The small molecule below binds the protein below.
Small molecule (SMILES): CC[C@H](C)[C@H](NC(=O)CNC(=O)[C@H](CC(=O)O)NC(=O)CNC(=O)[C@H](Cc1ccc(O)cc1)NC(=O)[C@H](CCC(=O)O)NC(=O)[C@H](Cc1ccccc1)NC(=O)[C@@H](N)[C@@H](C)O)C(=O)O

Binding-site contacts:
Ligand atom CB contacts residue HIS230 of chain 2.A at 3.5 Å.
Ligand atom O contacts residue GLY77 of chain 2.A at 3.5 Å.
Ligand atom O contacts residue ASN78 of chain 2.A at 3.4 Å (h-bond).
Ligand atom CG1 contacts residue GLY234 of chain 2.A at 3.6 Å.
Ligand atom C contacts residue SER76 of chain 2.A at 3.7 Å.
Ligand atom OXT contacts residue THR75 of chain 2.A at 2.7 Å (h-bond).
Ligand atom OG1 contacts residue PRO229 of chain 2.A at 3.7 Å.
Ligand atom N contacts residue SER76 of chain 2.A at 2.8 Å (h-bond).
Ligand atom N contacts residue ALA237 of chain 2.A at 2.9 Å (h-bond).
Ligand atom CA contacts residue SER76 of chain 2.A at 3.6 Å.
Ligand atom OXT contacts residue GLY77 of chain 2.A at 3.5 Å (h-bond).
Ligand atom CG contacts residue PRO229 of chain 2.A at 3.6 Å (hydrophobic).
Ligand atom OE1 contacts residue PRO229 of chain 2.A at 3.6 Å.
Ligand atom CA contacts residue SER76 of chain 2.A at 3.6 Å.
Ligand atom O contacts residue THR75 of chain 2.A at 3.6 Å.
Ligand atom C contacts residue THR75 of chain 2.A at 3.5 Å.
Ligand atom N contacts residue GLY77 of chain 2.A at 3.7 Å.
Ligand atom CE2 contacts residue GLN233 of chain 2.A at 3.5 Å.
Ligand atom OD2 contacts residue SER76 of chain 2.A at 2.6 Å (h-bond).
Ligand atom C contacts residue MET126 of chain 2.A at 3.7 Å (hydrophobic).
Ligand atom N contacts residue ALA237 of chain 2.A at 3.1 Å (h-bond).
Ligand atom C contacts residue GLY77 of chain 2.A at 3.5 Å.
Ligand atom C contacts residue ALA237 of chain 2.A at 3.3 Å (hydrophobic).
Ligand atom CB contacts residue PRO229 of chain 2.A at 3.6 Å (hydrophobic).
Ligand atom O contacts residue HIS230 of chain 2.A at 3.5 Å.
Ligand atom O contacts residue LLP48 of chain 2.A at 3.7 Å.
Ligand atom O contacts residue GLN233 of chain 2.A at 3.5 Å.
Ligand atom N contacts residue HIS230 of chain 2.A at 2.9 Å (h-bond).
Ligand atom CA contacts residue ALA237 of chain 2.A at 2.9 Å (hydrophobic).
Ligand atom C contacts residue HIS230 of chain 2.A at 3.4 Å.
Ligand atom CA contacts residue HIS230 of chain 2.A at 3.2 Å.
Ligand atom O contacts residue THR79 of chain 2.A at 3.3 Å (h-bond).
Ligand atom O contacts residue MET126 of chain 2.A at 3.0 Å.
Ligand atom CZ contacts residue GLN233 of chain 2.A at 3.4 Å.
Ligand atom CD2 contacts residue HIS230 of chain 2.A at 3.4 Å.
Ligand atom C contacts residue GLY77 of chain 2.A at 3.6 Å.
Ligand atom CG contacts residue SER76 of chain 2.A at 3.6 Å.
Ligand atom O contacts residue GLY234 of chain 2.A at 3.1 Å (h-bond).
Ligand atom OH contacts residue PRO227 of chain 2.A at 3.5 Å.
Ligand atom OXT contacts residue GLN149 of chain 2.A at 3.1 Å (h-bond).

Sequence of chain 2.A:
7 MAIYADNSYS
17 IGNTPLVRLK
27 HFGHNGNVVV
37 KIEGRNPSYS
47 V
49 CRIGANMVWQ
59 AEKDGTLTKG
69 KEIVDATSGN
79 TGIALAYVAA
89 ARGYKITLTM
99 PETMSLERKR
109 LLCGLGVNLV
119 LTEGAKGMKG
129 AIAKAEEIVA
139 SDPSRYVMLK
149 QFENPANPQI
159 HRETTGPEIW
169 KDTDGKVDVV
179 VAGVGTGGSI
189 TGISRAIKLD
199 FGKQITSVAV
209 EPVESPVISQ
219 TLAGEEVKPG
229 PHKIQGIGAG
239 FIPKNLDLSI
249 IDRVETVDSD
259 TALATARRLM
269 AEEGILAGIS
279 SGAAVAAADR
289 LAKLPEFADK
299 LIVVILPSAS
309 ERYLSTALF